Sequence of chain 1.O:
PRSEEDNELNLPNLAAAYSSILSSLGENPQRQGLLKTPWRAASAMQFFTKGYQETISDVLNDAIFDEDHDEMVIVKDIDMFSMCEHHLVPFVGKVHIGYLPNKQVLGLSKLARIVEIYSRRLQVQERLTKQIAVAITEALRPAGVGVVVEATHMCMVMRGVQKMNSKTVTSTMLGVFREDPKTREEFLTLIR

Binding-site contacts:
Ligand atom O13 contacts residue VAL140 of chain 1.N at 3.3 Å.
Ligand atom O11 contacts residue LYS126 of chain 1.O at 3.4 Å.
Ligand atom C contacts residue LEU124 of chain 1.O at 3.5 Å (hydrophobic).
Ligand atom O2 contacts residue ASN77 of chain 1.O at 2.8 Å (h-bond).
Ligand atom O10 contacts residue SER125 of chain 1.O at 3.4 Å (h-bond).
Ligand atom C9 contacts residue SER125 of chain 1.O at 3.7 Å.
Ligand atom O11 contacts residue GLY123 of chain 1.O at 3.5 Å.
Ligand atom O11 contacts residue SER125 of chain 1.O at 2.5 Å (h-bond).
Ligand atom O3 contacts residue ARG56 of chain 1.Q at 3.3 Å (salt-bridge).
Ligand atom O8 contacts residue ARG175 of chain 1.N at 2.9 Å (salt-bridge).
Ligand atom O7 contacts residue LYS126 of chain 1.O at 3.4 Å (salt-bridge).
Ligand atom N contacts residue GLU142 of chain 1.N at 2.8 Å (salt-bridge).
Ligand atom C10 contacts residue LEU124 of chain 1.O at 3.6 Å (hydrophobic).
Ligand atom C4 contacts residue ZN1 of chain 1.CC at 3.5 Å.
Ligand atom O9 contacts residue LYS126 of chain 1.O at 3.1 Å (salt-bridge).
Ligand atom N2 contacts residue HIS102 of chain 1.N at 3.6 Å.
Ligand atom O8 contacts residue ARG129 of chain 1.O at 2.7 Å (salt-bridge).
Ligand atom C contacts residue GLU142 of chain 1.N at 3.5 Å.
Ligand atom O5 contacts residue ARG175 of chain 1.N at 3.1 Å (salt-bridge).
Ligand atom O4 contacts residue ARG56 of chain 1.Q at 3.5 Å.
Ligand atom O10 contacts residue ARG175 of chain 1.N at 3.0 Å (salt-bridge).
Ligand atom O13 contacts residue HIS169 of chain 1.N at 3.3 Å.
Ligand atom C3 contacts residue HIS102 of chain 1.N at 3.4 Å.
Ligand atom P2 contacts residue ARG129 of chain 1.O at 3.5 Å.
Ligand atom O9 contacts residue SER125 of chain 1.O at 2.7 Å (h-bond).
Ligand atom O1 contacts residue LYS126 of chain 1.O at 3.7 Å.
Ligand atom O12 contacts residue SER125 of chain 1.O at 2.9 Å (h-bond).
Ligand atom P2 contacts residue SER125 of chain 1.O at 3.5 Å.
Ligand atom C8 contacts residue SER125 of chain 1.O at 3.1 Å.
Ligand atom P2 contacts residue ARG175 of chain 1.N at 3.6 Å.
Ligand atom N1 contacts residue LEU124 of chain 1.O at 3.2 Å (h-bond).
Ligand atom N1 contacts residue GLY123 of chain 1.O at 3.5 Å.
Ligand atom N3 contacts residue GLU142 of chain 1.N at 2.8 Å (salt-bridge).
Ligand atom N contacts residue LEU122 of chain 1.O at 3.2 Å (h-bond).
Ligand atom O13 contacts residue GLN141 of chain 1.N at 2.9 Å (h-bond).
Ligand atom O9 contacts residue ARG129 of chain 1.O at 2.5 Å (salt-bridge).
Ligand atom C4 contacts residue HIS102 of chain 1.N at 3.2 Å.
Ligand atom O2 contacts residue LYS126 of chain 1.O at 2.8 Å (salt-bridge).
Ligand atom O5 contacts residue HIS103 of chain 1.N at 2.6 Å (h-bond).
Ligand atom N3 contacts residue LEU124 of chain 1.O at 3.5 Å.

Sequence of chain 1.N:
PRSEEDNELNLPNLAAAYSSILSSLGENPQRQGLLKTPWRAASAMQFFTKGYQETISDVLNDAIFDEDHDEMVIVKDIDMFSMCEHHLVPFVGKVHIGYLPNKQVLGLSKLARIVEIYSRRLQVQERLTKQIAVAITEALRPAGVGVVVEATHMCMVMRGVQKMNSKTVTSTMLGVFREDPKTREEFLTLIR

Sequence of chain 1.Q:
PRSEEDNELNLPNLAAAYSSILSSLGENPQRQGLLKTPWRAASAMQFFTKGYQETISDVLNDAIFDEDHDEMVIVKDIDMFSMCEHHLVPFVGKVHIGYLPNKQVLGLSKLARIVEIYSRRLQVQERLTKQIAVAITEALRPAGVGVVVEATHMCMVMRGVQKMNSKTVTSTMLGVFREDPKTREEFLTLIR

This protein binds this small molecule.
Small molecule (SMILES): Nc1nc2c(ccn2[C@@H]2O[C@H](COP(=O)(O)OP(=O)(O)OP(=O)(O)O)[C@@H](O)[C@H]2O)c(=O)[nH]1